A protein and the small-molecule ligand that binds it are described below.
Small molecule (SMILES): CC(=O)N[C@H]1[C@H](O[C@H]2[C@H](O)[C@@H](NC(C)=O)CO[C@@H]2CO)O[C@H](CO)[C@@H](O[C@@H]2O[C@H](CO)[C@@H](O)[C@H](O)[C@@H]2O)[C@@H]1O

Sequence of chain 1.C:
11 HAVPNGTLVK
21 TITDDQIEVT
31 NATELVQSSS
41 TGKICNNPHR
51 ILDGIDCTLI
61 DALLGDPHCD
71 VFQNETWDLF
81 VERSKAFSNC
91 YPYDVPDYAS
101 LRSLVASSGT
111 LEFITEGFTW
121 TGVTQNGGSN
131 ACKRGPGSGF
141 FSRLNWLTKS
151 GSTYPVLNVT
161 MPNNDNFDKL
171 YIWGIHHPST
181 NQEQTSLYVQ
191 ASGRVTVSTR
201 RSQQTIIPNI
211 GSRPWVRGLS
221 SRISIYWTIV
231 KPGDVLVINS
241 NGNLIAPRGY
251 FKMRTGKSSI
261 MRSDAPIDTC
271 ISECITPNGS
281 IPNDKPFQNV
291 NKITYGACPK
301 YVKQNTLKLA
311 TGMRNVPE

Binding-site contacts:
Ligand atom O5 contacts residue ASN158 of chain 1.C at 2.3 Å (h-bond).
Ligand atom C1 contacts residue ASN158 of chain 1.C at 1.4 Å.
Ligand atom C6 contacts residue VAL237 of chain 1.C at 3.3 Å (hydrophobic).
Ligand atom O5 contacts residue THR160 of chain 1.C at 3.6 Å (h-bond).
Ligand atom C5 contacts residue THR160 of chain 1.C at 4.2 Å.
Ligand atom C5 contacts residue VAL237 of chain 1.C at 3.6 Å (hydrophobic).
Ligand atom C7 contacts residue ASN158 of chain 1.C at 3.9 Å.
Ligand atom C5 contacts residue ASN158 of chain 1.C at 3.6 Å.
Ligand atom C2 contacts residue ASN158 of chain 1.C at 2.4 Å.
Ligand atom O6 contacts residue VAL237 of chain 1.C at 4.4 Å.
Ligand atom N2 contacts residue ASN158 of chain 1.C at 2.9 Å (h-bond).
Ligand atom C1 contacts residue VAL237 of chain 1.C at 4.2 Å (hydrophobic).
Ligand atom C4 contacts residue ASN158 of chain 1.C at 4.2 Å.
Ligand atom C3 contacts residue ASN158 of chain 1.C at 3.8 Å.
Ligand atom C8 contacts residue ASN158 of chain 1.C at 4.2 Å.
Ligand atom O6 contacts residue THR160 of chain 1.C at 3.8 Å.
Ligand atom C6 contacts residue THR160 of chain 1.C at 3.5 Å.
Ligand atom C8 contacts residue VAL237 of chain 1.C at 4.0 Å (hydrophobic).
Ligand atom O5 contacts residue VAL237 of chain 1.C at 3.4 Å.